This small molecule binds to this protein.
Small molecule (SMILES): C[C@@H]1C=Cc2c(sc3nc(SCCCN4CCCCC4)nc(N)c23)C1

Binding-site contacts:
Ligand atom C14 contacts residue ASP46 of chain 3.A at 3.5 Å.
Ligand atom N01 contacts residue SER103 of chain 3.A at 2.6 Å (h-bond).
Ligand atom C23 contacts residue VAL60 of chain 3.A at 4.0 Å (hydrophobic).
Ligand atom C20 contacts residue PHE104 of chain 3.A at 3.5 Å (hydrophobic).
Ligand atom C10 contacts residue PHE422 of chain 3.A at 3.3 Å (hydrophobic).
Ligand atom C18 contacts residue TRP56 of chain 3.A at 3.8 Å (hydrophobic).
Ligand atom C16 contacts residue ILE48 of chain 3.A at 4.0 Å (hydrophobic).
Ligand atom C11 contacts residue HIS139 of chain 3.A at 3.6 Å.
Ligand atom N15 contacts residue TRP56 of chain 3.A at 4.0 Å.
Ligand atom C08 contacts residue GLU421 of chain 3.A at 3.9 Å.
Ligand atom C18 contacts residue PHE104 of chain 3.A at 3.8 Å (hydrophobic).
Ligand atom C16 contacts residue TRP56 of chain 3.A at 3.9 Å (hydrophobic).
Ligand atom C22 contacts residue ARG57 of chain 3.A at 3.7 Å.
Ligand atom N03 contacts residue TRP56 of chain 3.A at 3.7 Å.
Ligand atom S25 contacts residue ILE48 of chain 3.A at 3.9 Å.
Ligand atom C10 contacts residue HIS139 of chain 3.A at 3.9 Å.
Ligand atom C22 contacts residue LEU83 of chain 3.A at 3.8 Å (hydrophobic).
Ligand atom C21 contacts residue ALA53 of chain 3.A at 3.7 Å (hydrophobic).
Ligand atom N09 contacts residue PHE422 of chain 3.A at 3.9 Å.
Ligand atom C02 contacts residue TRP56 of chain 3.A at 3.5 Å (hydrophobic).
Ligand atom C06 contacts residue ASP46 of chain 3.A at 3.5 Å.
Ligand atom N01 contacts residue PHE422 of chain 3.A at 2.8 Å (h-bond).
Ligand atom C13 contacts residue ASP46 of chain 3.A at 3.9 Å.
Ligand atom S25 contacts residue ALA53 of chain 3.A at 3.9 Å.
Ligand atom C19 contacts residue TRP56 of chain 3.A at 3.8 Å (hydrophobic).
Ligand atom N01 contacts residue TRP56 of chain 3.A at 3.5 Å.
Ligand atom C19 contacts residue PHE104 of chain 3.A at 3.5 Å (hydrophobic).
Ligand atom C02 contacts residue SER103 of chain 3.A at 3.7 Å.
Ligand atom N15 contacts residue ILE48 of chain 3.A at 3.5 Å.
Ligand atom N01 contacts residue MET85 of chain 3.A at 3.4 Å.
Ligand atom C17 contacts residue TRP56 of chain 3.A at 3.7 Å (hydrophobic).
Ligand atom C22 contacts residue TRP33 of chain 3.A at 3.3 Å (hydrophobic).
Ligand atom C07 contacts residue PHE422 of chain 3.A at 3.9 Å (hydrophobic).
Ligand atom C02 contacts residue PHE422 of chain 3.A at 3.7 Å (hydrophobic).
Ligand atom C24 contacts residue SER103 of chain 3.A at 3.9 Å.
Ligand atom C04 contacts residue TRP56 of chain 3.A at 3.8 Å (hydrophobic).
Ligand atom C23 contacts residue LEU83 of chain 3.A at 3.7 Å (hydrophobic).
Ligand atom C20 contacts residue ALA53 of chain 3.A at 3.5 Å (hydrophobic).
Ligand atom N03 contacts residue PHE422 of chain 3.A at 3.8 Å.
Ligand atom S25 contacts residue PHE104 of chain 3.A at 4.0 Å.

Sequence of chain 3.A:
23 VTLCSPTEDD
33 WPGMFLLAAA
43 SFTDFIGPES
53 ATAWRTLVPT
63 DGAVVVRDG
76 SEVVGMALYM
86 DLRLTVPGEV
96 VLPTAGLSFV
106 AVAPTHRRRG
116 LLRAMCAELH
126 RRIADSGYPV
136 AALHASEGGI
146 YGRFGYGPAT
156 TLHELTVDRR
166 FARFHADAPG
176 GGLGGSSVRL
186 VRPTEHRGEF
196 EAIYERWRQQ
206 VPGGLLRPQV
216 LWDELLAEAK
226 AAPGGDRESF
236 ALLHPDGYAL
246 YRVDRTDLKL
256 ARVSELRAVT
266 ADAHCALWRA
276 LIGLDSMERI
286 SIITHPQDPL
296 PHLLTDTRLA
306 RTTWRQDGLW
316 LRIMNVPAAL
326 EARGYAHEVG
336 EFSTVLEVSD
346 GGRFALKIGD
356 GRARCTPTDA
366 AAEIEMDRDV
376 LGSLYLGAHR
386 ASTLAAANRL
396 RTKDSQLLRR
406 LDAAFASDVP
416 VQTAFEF